Sequence of chain 1.A:
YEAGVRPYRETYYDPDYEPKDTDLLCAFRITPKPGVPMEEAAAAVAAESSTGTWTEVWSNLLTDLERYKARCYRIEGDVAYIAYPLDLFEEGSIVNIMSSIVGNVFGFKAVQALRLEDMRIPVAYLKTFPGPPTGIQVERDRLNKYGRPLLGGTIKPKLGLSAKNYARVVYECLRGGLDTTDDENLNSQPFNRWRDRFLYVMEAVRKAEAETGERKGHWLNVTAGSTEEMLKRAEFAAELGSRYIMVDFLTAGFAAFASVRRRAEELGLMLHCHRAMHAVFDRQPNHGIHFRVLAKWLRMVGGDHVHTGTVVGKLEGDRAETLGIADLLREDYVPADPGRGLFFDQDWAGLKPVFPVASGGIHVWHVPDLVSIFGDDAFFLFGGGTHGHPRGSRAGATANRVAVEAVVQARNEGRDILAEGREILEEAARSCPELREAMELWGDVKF

Sequence of chain 2.C:
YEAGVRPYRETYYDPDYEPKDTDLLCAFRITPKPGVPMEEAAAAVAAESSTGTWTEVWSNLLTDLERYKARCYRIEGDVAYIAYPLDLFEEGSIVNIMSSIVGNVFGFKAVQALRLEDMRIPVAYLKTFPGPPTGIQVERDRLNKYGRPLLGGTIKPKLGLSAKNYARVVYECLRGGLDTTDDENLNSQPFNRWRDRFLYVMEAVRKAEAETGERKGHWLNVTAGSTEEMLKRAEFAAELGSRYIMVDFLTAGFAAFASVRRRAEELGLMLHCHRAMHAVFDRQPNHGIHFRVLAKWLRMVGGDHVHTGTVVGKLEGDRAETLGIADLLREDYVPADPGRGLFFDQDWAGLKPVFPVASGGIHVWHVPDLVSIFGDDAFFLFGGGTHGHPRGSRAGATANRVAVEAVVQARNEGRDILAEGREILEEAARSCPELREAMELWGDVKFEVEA

Binding-site contacts:
Ligand atom O2 contacts residue KCX187 of chain 1.A at 3.2 Å (h-bond).
Ligand atom O1P contacts residue LYS320 of chain 1.A at 2.9 Å (salt-bridge).
Ligand atom P1 contacts residue THR58 of chain 2.C at 3.4 Å.
Ligand atom O7 contacts residue GLU190 of chain 1.A at 3.1 Å (salt-bridge).
Ligand atom O2 contacts residue MG1 of chain 1.J at 2.3 Å.
Ligand atom O7 contacts residue ASN109 of chain 2.C at 3.0 Å (h-bond).
Ligand atom O3 contacts residue MG1 of chain 1.J at 2.1 Å.
Ligand atom O4 contacts residue GLY366 of chain 1.A at 3.3 Å (h-bond).
Ligand atom O2P contacts residue THR58 of chain 2.C at 2.5 Å (h-bond).
Ligand atom O6 contacts residue GLU53 of chain 2.C at 3.4 Å (salt-bridge).
Ligand atom O3 contacts residue KCX187 of chain 1.A at 2.4 Å (h-bond).
Ligand atom O5P contacts residue HIS313 of chain 1.A at 2.6 Å (h-bond).
Ligand atom O5 contacts residue LEU321 of chain 1.A at 3.3 Å.
Ligand atom C contacts residue ASN109 of chain 2.C at 3.5 Å.
Ligand atom O7 contacts residue ASP189 of chain 1.A at 2.9 Å (salt-bridge).
Ligand atom C contacts residue LYS161 of chain 1.A at 3.4 Å.
Ligand atom O6 contacts residue LYS320 of chain 1.A at 3.0 Å (salt-bridge).
Ligand atom C3 contacts residue MG1 of chain 1.J at 3.0 Å.
Ligand atom C3 contacts residue KCX187 of chain 1.A at 3.0 Å.
Ligand atom O2 contacts residue THR159 of chain 1.A at 2.8 Å (h-bond).
Ligand atom C2 contacts residue MG1 of chain 1.J at 2.8 Å.
Ligand atom O2 contacts residue LYS161 of chain 1.A at 2.9 Å (salt-bridge).
Ligand atom O1P contacts residue TRP59 of chain 2.C at 3.2 Å.
Ligand atom O1 contacts residue LYS161 of chain 1.A at 3.1 Å (salt-bridge).
Ligand atom O3P contacts residue GLY389 of chain 1.A at 2.9 Å (h-bond).
Ligand atom O6P contacts residue ARG281 of chain 1.A at 3.0 Å (salt-bridge).
Ligand atom O3 contacts residue GLU190 of chain 1.A at 3.0 Å (salt-bridge).
Ligand atom O2 contacts residue ASP189 of chain 1.A at 3.2 Å (salt-bridge).
Ligand atom O7 contacts residue LYS161 of chain 1.A at 3.4 Å (salt-bridge).
Ligand atom O1P contacts residue GLY367 of chain 1.A at 2.9 Å (h-bond).
Ligand atom O3 contacts residue HIS280 of chain 1.A at 3.0 Å (h-bond).
Ligand atom C contacts residue MG1 of chain 1.J at 2.8 Å.
Ligand atom O7 contacts residue MG1 of chain 1.J at 2.1 Å.
Ligand atom O4P contacts residue ARG281 of chain 1.A at 3.0 Å (salt-bridge).
Ligand atom O5P contacts residue SER365 of chain 1.A at 3.4 Å (h-bond).
Ligand atom O1P contacts residue THR58 of chain 2.C at 3.5 Å (h-bond).
Ligand atom O2P contacts residue GLY390 of chain 1.A at 2.8 Å (h-bond).
Ligand atom O7 contacts residue LYS163 of chain 1.A at 2.9 Å (salt-bridge).
Ligand atom O2P contacts residue LYS161 of chain 1.A at 3.3 Å.
Ligand atom O4 contacts residue SER365 of chain 1.A at 3.0 Å (h-bond).

This protein binds this small molecule.
Small molecule (SMILES): O=C(O)[C@@](O)(COP(=O)(O)O)[C@H](O)[C@H](O)COP(=O)(O)O